A small-molecule ligand and the protein it binds are described below.
Small molecule (SMILES): C=C[C@@]1(C)CC(=O)[C@]2(O)[C@@]3(C)[C@@H](O)CCC(C)(C)[C@@H]3[C@H](O)[C@H](OC(C)=O)[C@@]2(C)O1

Sequence of chain 1.B:
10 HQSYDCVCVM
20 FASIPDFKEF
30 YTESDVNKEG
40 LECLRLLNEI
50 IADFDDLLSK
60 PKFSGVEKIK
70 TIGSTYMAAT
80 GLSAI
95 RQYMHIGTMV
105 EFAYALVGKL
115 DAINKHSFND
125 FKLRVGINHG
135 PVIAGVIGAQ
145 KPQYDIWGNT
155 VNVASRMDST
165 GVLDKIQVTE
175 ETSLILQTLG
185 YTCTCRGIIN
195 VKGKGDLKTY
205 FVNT

Sequence of chain 1.A:
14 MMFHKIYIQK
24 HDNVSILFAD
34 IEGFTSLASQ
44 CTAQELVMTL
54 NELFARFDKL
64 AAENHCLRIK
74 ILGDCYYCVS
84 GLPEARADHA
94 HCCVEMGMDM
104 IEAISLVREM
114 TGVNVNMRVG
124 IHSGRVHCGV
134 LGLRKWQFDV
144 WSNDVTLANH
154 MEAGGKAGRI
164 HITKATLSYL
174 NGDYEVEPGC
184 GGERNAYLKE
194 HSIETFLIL

Binding-site contacts:
Ligand atom C3 contacts residue TYR80 of chain 1.A at 3.5 Å (hydrophobic).
Ligand atom C22 contacts residue THR74 of chain 1.B at 4.0 Å.
Ligand atom O2 contacts residue VAL148 of chain 1.A at 4.2 Å.
Ligand atom C20 contacts residue VAL148 of chain 1.A at 3.9 Å (hydrophobic).
Ligand atom O2 contacts residue VAL143 of chain 1.A at 2.8 Å (h-bond).
Ligand atom C18 contacts residue ILE71 of chain 1.B at 3.8 Å (hydrophobic).
Ligand atom C18 contacts residue GLY72 of chain 1.B at 4.0 Å.
Ligand atom C2 contacts residue TYR80 of chain 1.A at 3.7 Å (hydrophobic).
Ligand atom C14 contacts residue PHE26 of chain 1.B at 4.0 Å (hydrophobic).
Ligand atom C2 contacts residue PHE31 of chain 1.A at 3.6 Å (hydrophobic).
Ligand atom C7 contacts residue GLY72 of chain 1.B at 3.6 Å.
Ligand atom C22 contacts residue SER73 of chain 1.B at 3.7 Å.
Ligand atom C17 contacts residue THR149 of chain 1.A at 3.5 Å.
Ligand atom C16 contacts residue TYR30 of chain 1.B at 3.8 Å (hydrophobic).
Ligand atom C18 contacts residue LEU75 of chain 1.A at 4.2 Å (hydrophobic).
Ligand atom O7 contacts residue VAL148 of chain 1.A at 3.6 Å.
Ligand atom O6 contacts residue GLY72 of chain 1.B at 3.7 Å.
Ligand atom O5 contacts residue GLY72 of chain 1.B at 4.0 Å.
Ligand atom C1 contacts residue VAL143 of chain 1.A at 3.7 Å (hydrophobic).
Ligand atom C11 contacts residue SER145 of chain 1.A at 4.0 Å.
Ligand atom C16 contacts residue LYS27 of chain 1.B at 4.2 Å.
Ligand atom C21 contacts residue GLY72 of chain 1.B at 3.9 Å.
Ligand atom C20 contacts residue THR149 of chain 1.A at 3.7 Å.
Ligand atom O3 contacts residue ASN152 of chain 1.A at 4.0 Å.
Ligand atom O2 contacts residue TRP144 of chain 1.A at 3.4 Å.
Ligand atom C19 contacts residue PHE31 of chain 1.A at 4.0 Å (hydrophobic).
Ligand atom C2 contacts residue VAL148 of chain 1.A at 3.9 Å (hydrophobic).
Ligand atom C1 contacts residue VAL148 of chain 1.A at 3.6 Å (hydrophobic).
Ligand atom C11 contacts residue THR149 of chain 1.A at 3.5 Å.
Ligand atom O6 contacts residue TRP144 of chain 1.A at 3.5 Å.
Ligand atom C21 contacts residue SER73 of chain 1.B at 3.6 Å.
Ligand atom O2 contacts residue ASP142 of chain 1.A at 3.7 Å.
Ligand atom O7 contacts residue THR149 of chain 1.A at 3.1 Å (h-bond).
Ligand atom O7 contacts residue SER145 of chain 1.A at 2.9 Å (h-bond).
Ligand atom C15 contacts residue PHE26 of chain 1.B at 3.7 Å (hydrophobic).
Ligand atom C12 contacts residue THR149 of chain 1.A at 4.0 Å.
Ligand atom C19 contacts residue ASN152 of chain 1.A at 3.5 Å.
Ligand atom C5 contacts residue GLY72 of chain 1.B at 4.0 Å.
Ligand atom O5 contacts residue SER73 of chain 1.B at 3.2 Å (h-bond).
Ligand atom C6 contacts residue GLY72 of chain 1.B at 3.9 Å.